Binding-site contacts:
Ligand atom C2 contacts residue THR469 of chain 1.B at 1.5 Å.
Ligand atom C4 contacts residue LYS467 of chain 1.B at 4.0 Å.
Ligand atom O4 contacts residue THR469 of chain 1.B at 4.0 Å.
Ligand atom C5 contacts residue ASN444 of chain 1.B at 4.2 Å.
Ligand atom O8 contacts residue THR469 of chain 1.B at 4.3 Å.
Ligand atom N5 contacts residue THR469 of chain 1.B at 4.4 Å.
Ligand atom O4 contacts residue LYS467 of chain 1.B at 2.8 Å (salt-bridge).
Ligand atom O1B contacts residue THR469 of chain 1.B at 3.2 Å (h-bond).
Ligand atom C1 contacts residue THR469 of chain 1.B at 2.6 Å.
Ligand atom C3 contacts residue ALA470 of chain 1.B at 4.3 Å (hydrophobic).
Ligand atom O6 contacts residue THR469 of chain 1.B at 2.6 Å (h-bond).
Ligand atom C3 contacts residue THR469 of chain 1.B at 1.8 Å.
Ligand atom C5 contacts residue THR469 of chain 1.B at 3.8 Å.
Ligand atom C3 contacts residue LYS467 of chain 1.B at 4.3 Å.
Ligand atom O4 contacts residue ASN444 of chain 1.B at 4.0 Å.
Ligand atom C2 contacts residue ALA470 of chain 1.B at 3.7 Å (hydrophobic).
Ligand atom O6 contacts residue ALA470 of chain 1.B at 3.6 Å.
Ligand atom C4 contacts residue THR469 of chain 1.B at 2.9 Å.
Ligand atom C6 contacts residue THR469 of chain 1.B at 3.7 Å.
Ligand atom O1A contacts residue THR469 of chain 1.B at 3.5 Å.
Ligand atom C4 contacts residue ASN444 of chain 1.B at 3.7 Å.

Sequence of chain 1.B:
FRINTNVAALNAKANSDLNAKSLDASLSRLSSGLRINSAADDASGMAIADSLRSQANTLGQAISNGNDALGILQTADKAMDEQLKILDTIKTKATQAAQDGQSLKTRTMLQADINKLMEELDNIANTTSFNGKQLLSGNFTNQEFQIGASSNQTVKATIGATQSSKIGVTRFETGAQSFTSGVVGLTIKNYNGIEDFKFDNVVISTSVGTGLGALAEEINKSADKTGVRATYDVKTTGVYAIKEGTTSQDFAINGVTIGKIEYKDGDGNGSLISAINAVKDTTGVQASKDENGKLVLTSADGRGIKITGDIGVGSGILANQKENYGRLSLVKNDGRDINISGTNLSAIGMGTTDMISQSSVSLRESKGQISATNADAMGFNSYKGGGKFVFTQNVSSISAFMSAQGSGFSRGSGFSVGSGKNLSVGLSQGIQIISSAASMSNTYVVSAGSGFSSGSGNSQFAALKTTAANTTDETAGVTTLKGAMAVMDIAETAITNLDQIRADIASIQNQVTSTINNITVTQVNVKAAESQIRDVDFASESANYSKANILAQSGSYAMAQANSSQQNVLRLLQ

The protein below binds the small molecule below.
Small molecule (SMILES): C[C@H](O)[C@H](N)[C@@H]1O[C@](O)(C(=O)O)C[C@H](O)[C@@H]1N